Sequence of chain 24.F:
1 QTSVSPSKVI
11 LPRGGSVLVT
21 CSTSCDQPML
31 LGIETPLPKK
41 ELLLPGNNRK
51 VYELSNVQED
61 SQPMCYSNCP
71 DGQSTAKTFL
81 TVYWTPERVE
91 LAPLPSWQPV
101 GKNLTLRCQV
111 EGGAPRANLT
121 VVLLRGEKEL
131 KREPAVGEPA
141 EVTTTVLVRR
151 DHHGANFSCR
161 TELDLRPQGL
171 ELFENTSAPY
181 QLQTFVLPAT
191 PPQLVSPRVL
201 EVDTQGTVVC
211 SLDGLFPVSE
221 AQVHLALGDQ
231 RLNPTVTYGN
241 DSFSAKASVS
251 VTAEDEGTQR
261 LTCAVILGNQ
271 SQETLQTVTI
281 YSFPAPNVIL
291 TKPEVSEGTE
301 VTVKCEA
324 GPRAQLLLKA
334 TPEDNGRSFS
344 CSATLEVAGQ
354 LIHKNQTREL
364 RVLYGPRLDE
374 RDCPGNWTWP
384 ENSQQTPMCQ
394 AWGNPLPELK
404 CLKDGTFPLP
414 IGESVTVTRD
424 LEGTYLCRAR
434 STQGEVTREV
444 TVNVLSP

Binding-site contacts:
Ligand atom C4 contacts residue ASN358 of chain 24.F at 4.2 Å.
Ligand atom O5 contacts residue ASN358 of chain 24.F at 2.4 Å (h-bond).
Ligand atom O7 contacts residue SER343 of chain 24.F at 4.3 Å.
Ligand atom O7 contacts residue ASN358 of chain 24.F at 3.3 Å (h-bond).
Ligand atom C2 contacts residue ASN358 of chain 24.F at 2.5 Å.
Ligand atom C7 contacts residue ASN358 of chain 24.F at 3.4 Å.
Ligand atom C5 contacts residue ASN358 of chain 24.F at 3.6 Å.
Ligand atom N2 contacts residue ASN358 of chain 24.F at 2.9 Å (h-bond).
Ligand atom O7 contacts residue SER345 of chain 24.F at 4.2 Å.
Ligand atom C1 contacts residue ASN358 of chain 24.F at 1.4 Å.
Ligand atom C3 contacts residue ASN358 of chain 24.F at 3.8 Å.

This protein binds this small molecule.
Small molecule (SMILES): CC(=O)N[C@@H]1[C@@H](O)[C@H](O)[C@@H](CO)O[C@H]1O